Sequence of chain 3.C:
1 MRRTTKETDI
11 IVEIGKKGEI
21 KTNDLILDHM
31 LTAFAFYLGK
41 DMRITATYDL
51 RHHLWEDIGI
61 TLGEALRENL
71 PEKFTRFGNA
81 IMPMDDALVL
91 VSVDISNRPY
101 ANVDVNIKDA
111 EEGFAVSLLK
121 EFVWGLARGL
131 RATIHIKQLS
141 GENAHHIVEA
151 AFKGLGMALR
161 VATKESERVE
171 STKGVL

Binding-site contacts:
Ligand atom O11 contacts residue LYS173 of chain 7.C at 2.7 Å (salt-bridge).
Ligand atom N1 contacts residue MET84 of chain 6.B at 3.3 Å.
Ligand atom N1 contacts residue GLU149 of chain 6.B at 3.3 Å (salt-bridge).
Ligand atom O10 contacts residue ARG98 of chain 7.C at 3.1 Å (salt-bridge).
Ligand atom O13 contacts residue GLU149 of chain 6.B at 2.8 Å (salt-bridge).
Ligand atom C6 contacts residue MN1 of chain 7.J at 3.6 Å.
Ligand atom C7 contacts residue GLU149 of chain 6.B at 3.1 Å.
Ligand atom C5 contacts residue MET84 of chain 6.B at 3.4 Å (hydrophobic).
Ligand atom N4 contacts residue HIS146 of chain 6.B at 3.4 Å (h-bond).
Ligand atom O13 contacts residue HIS53 of chain 3.C at 3.3 Å (h-bond).
Ligand atom O11 contacts residue ARG98 of chain 7.C at 2.8 Å (salt-bridge).
Ligand atom C5 contacts residue HIS52 of chain 3.C at 3.2 Å.
Ligand atom O12 contacts residue SER171 of chain 7.C at 2.6 Å (h-bond).
Ligand atom O10 contacts residue ARG76 of chain 7.C at 3.0 Å (salt-bridge).
Ligand atom C6 contacts residue GLU7 of chain 3.C at 3.6 Å.
Ligand atom N4 contacts residue HIS52 of chain 3.C at 3.0 Å (h-bond).
Ligand atom N4 contacts residue MET84 of chain 6.B at 3.5 Å.
Ligand atom C5 contacts residue HIS145 of chain 6.B at 3.2 Å.
Ligand atom N2 contacts residue MET84 of chain 6.B at 3.3 Å.
Ligand atom N4 contacts residue GLU56 of chain 3.C at 3.0 Å (salt-bridge).
Ligand atom C7 contacts residue MN1 of chain 7.J at 3.3 Å.
Ligand atom O13 contacts residue MN1 of chain 7.J at 2.2 Å.
Ligand atom O13 contacts residue GLU7 of chain 3.C at 2.9 Å (salt-bridge).
Ligand atom N1 contacts residue MN1 of chain 7.J at 2.3 Å.
Ligand atom C5 contacts residue MN1 of chain 7.J at 3.2 Å.
Ligand atom C3 contacts residue GLU56 of chain 3.C at 3.4 Å.
Ligand atom P9 contacts residue ARG76 of chain 7.C at 3.7 Å.
Ligand atom C5 contacts residue MN1 of chain 7.K at 3.3 Å.
Ligand atom N2 contacts residue MN1 of chain 7.J at 3.3 Å.
Ligand atom C3 contacts residue MET84 of chain 6.B at 3.5 Å (hydrophobic).
Ligand atom C7 contacts residue GLU7 of chain 3.C at 3.5 Å.
Ligand atom C8 contacts residue GLU7 of chain 3.C at 3.6 Å.
Ligand atom C8 contacts residue GLU149 of chain 6.B at 3.7 Å.
Ligand atom N1 contacts residue HIS53 of chain 3.C at 3.1 Å (h-bond).
Ligand atom O12 contacts residue ARG76 of chain 7.C at 2.7 Å (salt-bridge).
Ligand atom N4 contacts residue MN1 of chain 7.K at 2.3 Å.
Ligand atom O13 contacts residue HIS29 of chain 6.B at 3.0 Å (h-bond).
Ligand atom C3 contacts residue MN1 of chain 7.K at 3.2 Å.
Ligand atom O10 contacts residue LYS153 of chain 6.B at 2.7 Å (salt-bridge).
Ligand atom N1 contacts residue HIS145 of chain 6.B at 3.2 Å (h-bond).

Sequence of chain 6.B:
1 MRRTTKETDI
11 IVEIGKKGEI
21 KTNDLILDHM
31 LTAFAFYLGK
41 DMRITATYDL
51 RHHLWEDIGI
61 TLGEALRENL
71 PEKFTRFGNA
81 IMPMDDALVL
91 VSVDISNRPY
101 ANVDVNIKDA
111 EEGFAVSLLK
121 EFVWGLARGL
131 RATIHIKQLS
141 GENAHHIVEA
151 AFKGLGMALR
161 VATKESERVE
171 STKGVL

This small molecule binds to this protein.
Small molecule (SMILES): O=P(O)(O)C[C@H](O)Cn1cncn1

Sequence of chain 7.C:
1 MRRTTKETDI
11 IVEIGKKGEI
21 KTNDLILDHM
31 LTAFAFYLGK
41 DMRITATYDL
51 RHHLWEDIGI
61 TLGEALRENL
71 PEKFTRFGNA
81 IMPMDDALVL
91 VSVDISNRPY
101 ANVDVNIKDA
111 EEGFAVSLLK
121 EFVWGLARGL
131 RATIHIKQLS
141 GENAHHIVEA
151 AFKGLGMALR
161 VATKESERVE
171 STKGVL